Sequence of chain 2.A:
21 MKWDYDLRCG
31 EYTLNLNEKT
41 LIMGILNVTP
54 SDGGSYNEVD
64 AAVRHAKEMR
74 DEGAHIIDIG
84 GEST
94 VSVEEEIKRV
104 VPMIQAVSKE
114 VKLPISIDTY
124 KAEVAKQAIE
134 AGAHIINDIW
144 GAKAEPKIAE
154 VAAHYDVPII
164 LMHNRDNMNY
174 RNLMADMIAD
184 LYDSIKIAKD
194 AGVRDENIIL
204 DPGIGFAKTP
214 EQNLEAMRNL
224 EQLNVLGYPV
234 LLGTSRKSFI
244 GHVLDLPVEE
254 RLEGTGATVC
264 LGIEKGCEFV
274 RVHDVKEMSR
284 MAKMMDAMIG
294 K

Binding-site contacts:
Ligand atom O4 contacts residue LYS240 of chain 2.A at 3.0 Å (salt-bridge).
Ligand atom C4 contacts residue ASP204 of chain 2.A at 3.9 Å.
Ligand atom N5 contacts residue ARG274 of chain 2.A at 3.3 Å (salt-bridge).
Ligand atom N3 contacts residue ASP204 of chain 2.A at 2.8 Å (salt-bridge).
Ligand atom C6A contacts residue SO41 of chain 2.F at 3.4 Å.
Ligand atom C6 contacts residue SO41 of chain 2.F at 3.8 Å.
Ligand atom C6 contacts residue PHE209 of chain 2.A at 3.7 Å (hydrophobic).
Ligand atom C6A contacts residue LYS240 of chain 2.A at 3.7 Å.
Ligand atom C9 contacts residue ARG274 of chain 2.A at 3.6 Å.
Ligand atom C6A contacts residue PHE209 of chain 2.A at 4.0 Å (hydrophobic).
Ligand atom C4 contacts residue MET165 of chain 2.A at 3.8 Å (hydrophobic).
Ligand atom N8 contacts residue ILE142 of chain 2.A at 3.5 Å.
Ligand atom C7 contacts residue ARG274 of chain 2.A at 3.4 Å.
Ligand atom O4 contacts residue GLY236 of chain 2.A at 3.0 Å (h-bond).
Ligand atom N5 contacts residue PHE209 of chain 2.A at 3.5 Å.
Ligand atom N2 contacts residue ASN140 of chain 2.A at 2.7 Å (h-bond).
Ligand atom C4 contacts residue GLY236 of chain 2.A at 3.9 Å.
Ligand atom N1 contacts residue ASN140 of chain 2.A at 3.3 Å (h-bond).
Ligand atom N2 contacts residue LEU234 of chain 2.A at 3.4 Å.
Ligand atom N1 contacts residue ILE142 of chain 2.A at 3.8 Å.
Ligand atom C6 contacts residue LYS240 of chain 2.A at 3.9 Å.
Ligand atom N5 contacts residue LYS240 of chain 2.A at 3.0 Å (salt-bridge).
Ligand atom C10 contacts residue ARG274 of chain 2.A at 3.5 Å.
Ligand atom C4 contacts residue LYS240 of chain 2.A at 3.8 Å.
Ligand atom C9 contacts residue ILE142 of chain 2.A at 3.8 Å (hydrophobic).
Ligand atom C2 contacts residue ASP204 of chain 2.A at 3.4 Å.
Ligand atom C2 contacts residue ARG274 of chain 2.A at 4.0 Å.
Ligand atom N3 contacts residue MET165 of chain 2.A at 3.7 Å.
Ligand atom C7 contacts residue ASP121 of chain 2.A at 3.9 Å.
Ligand atom N2 contacts residue ASP204 of chain 2.A at 3.0 Å (salt-bridge).
Ligand atom C6 contacts residue ARG274 of chain 2.A at 3.5 Å.
Ligand atom C10 contacts residue LYS240 of chain 2.A at 3.8 Å.
Ligand atom C6A contacts residue PHB1 of chain 2.D at 3.2 Å.
Ligand atom N8 contacts residue ASP121 of chain 2.A at 3.5 Å (salt-bridge).
Ligand atom N2 contacts residue ILE163 of chain 2.A at 3.8 Å.
Ligand atom C2 contacts residue MET165 of chain 2.A at 3.8 Å (hydrophobic).
Ligand atom N1 contacts residue ARG274 of chain 2.A at 3.9 Å.
Ligand atom N8 contacts residue ARG274 of chain 2.A at 3.6 Å (salt-bridge).
Ligand atom C10 contacts residue PHE209 of chain 2.A at 3.9 Å (hydrophobic).
Ligand atom C2 contacts residue ASN140 of chain 2.A at 3.6 Å.

The small molecule below binds the protein below.
Small molecule (SMILES): C=C1CN=c2nc(N)[nH]c(=O)c2=N1